Sequence of chain 2.C:
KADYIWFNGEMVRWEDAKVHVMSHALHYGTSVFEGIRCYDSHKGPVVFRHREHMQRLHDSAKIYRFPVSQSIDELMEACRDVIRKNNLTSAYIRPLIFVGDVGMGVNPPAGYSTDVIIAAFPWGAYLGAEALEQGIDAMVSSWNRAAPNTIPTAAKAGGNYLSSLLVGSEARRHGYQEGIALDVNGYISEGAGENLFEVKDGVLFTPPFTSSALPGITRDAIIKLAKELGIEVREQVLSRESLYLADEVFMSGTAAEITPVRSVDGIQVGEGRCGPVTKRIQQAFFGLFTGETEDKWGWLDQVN

Sequence of chain 1.C:
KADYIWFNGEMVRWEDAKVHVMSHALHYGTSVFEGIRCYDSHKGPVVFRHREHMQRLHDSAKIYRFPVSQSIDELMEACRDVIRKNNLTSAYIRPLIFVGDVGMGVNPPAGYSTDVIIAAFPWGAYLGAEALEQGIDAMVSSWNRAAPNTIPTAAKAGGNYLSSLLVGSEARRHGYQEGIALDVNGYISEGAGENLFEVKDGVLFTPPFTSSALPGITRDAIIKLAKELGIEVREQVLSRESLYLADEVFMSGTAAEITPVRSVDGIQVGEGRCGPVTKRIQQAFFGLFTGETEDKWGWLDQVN

Binding-site contacts:
Ligand atom CD2 contacts residue TYR165 of chain 2.C at 3.8 Å (hydrophobic).
Ligand atom C contacts residue THR258 of chain 2.C at 3.9 Å.
Ligand atom CD1 contacts residue MET108 of chain 1.C at 4.4 Å (hydrophobic).
Ligand atom OXT contacts residue THR258 of chain 2.C at 3.2 Å (h-bond).
Ligand atom O contacts residue THR258 of chain 2.C at 3.6 Å.
Ligand atom CD1 contacts residue TYR130 of chain 2.C at 4.3 Å (hydrophobic).
Ligand atom C contacts residue TYR96 of chain 2.C at 3.8 Å (hydrophobic).
Ligand atom C contacts residue PLP1 of chain 2.H at 4.1 Å.
Ligand atom CB contacts residue TYR165 of chain 2.C at 4.2 Å (hydrophobic).
Ligand atom OXT contacts residue ALA259 of chain 2.C at 3.0 Å (h-bond).
Ligand atom CB contacts residue PHE37 of chain 2.C at 4.2 Å (hydrophobic).
Ligand atom OXT contacts residue GLY257 of chain 2.C at 4.0 Å.
Ligand atom C contacts residue ALA259 of chain 2.C at 3.6 Å (hydrophobic).
Ligand atom CB contacts residue LYS160 of chain 2.C at 4.5 Å.
Ligand atom CA contacts residue TYR96 of chain 2.C at 4.0 Å (hydrophobic).
Ligand atom CA contacts residue TYR165 of chain 2.C at 4.4 Å (hydrophobic).
Ligand atom CD1 contacts residue VAL110 of chain 1.C at 3.8 Å (hydrophobic).
Ligand atom OXT contacts residue GLY197 of chain 2.C at 4.3 Å.
Ligand atom CD2 contacts residue GLY197 of chain 2.C at 3.4 Å.
Ligand atom CA contacts residue LYS160 of chain 2.C at 3.6 Å.
Ligand atom O contacts residue ALA259 of chain 2.C at 3.4 Å (h-bond).
Ligand atom CD1 contacts residue TYR32 of chain 1.C at 3.9 Å (hydrophobic).
Ligand atom CA contacts residue PLP1 of chain 2.H at 3.6 Å.
Ligand atom CG contacts residue ALA259 of chain 2.C at 4.4 Å (hydrophobic).
Ligand atom OXT contacts residue PLP1 of chain 2.H at 3.7 Å.
Ligand atom O contacts residue GLY39 of chain 2.C at 3.7 Å.
Ligand atom O contacts residue TYR96 of chain 2.C at 2.8 Å (h-bond).
Ligand atom CB contacts residue TYR96 of chain 2.C at 3.8 Å (hydrophobic).

The protein below binds the small molecule below.
Small molecule (SMILES): CC(C)CCC(=O)O